The protein below binds the small molecule below.
Small molecule (SMILES): CC(=O)N[C@H]1[C@H](O[C@H]2[C@H](O)[C@@H](NC(C)=O)CO[C@@H]2CO[C@@H]2O[C@@H](C)[C@@H](O)[C@@H](O)[C@@H]2O)O[C@H](CO)[C@@H](O[C@@H]2O[C@H](CO)[C@@H](O)[C@H](O)[C@@H]2O)[C@@H]1O

Binding-site contacts:
Ligand atom C7 contacts residue PHE948 of chain 1.C at 4.4 Å (hydrophobic).
Ligand atom O3 contacts residue THR935 of chain 1.C at 4.2 Å.
Ligand atom O2 contacts residue ASN934 of chain 1.C at 4.1 Å.
Ligand atom C8 contacts residue ASN934 of chain 1.C at 3.6 Å.
Ligand atom N2 contacts residue PHE948 of chain 1.C at 4.2 Å.
Ligand atom C2 contacts residue ASN934 of chain 1.C at 2.4 Å.
Ligand atom N2 contacts residue ASN934 of chain 1.C at 2.9 Å (h-bond).
Ligand atom C1 contacts residue ASN934 of chain 1.C at 1.4 Å.
Ligand atom O7 contacts residue PHE948 of chain 1.C at 4.1 Å.
Ligand atom O7 contacts residue ASN934 of chain 1.C at 4.4 Å.
Ligand atom O5 contacts residue ASN934 of chain 1.C at 2.3 Å (h-bond).
Ligand atom C7 contacts residue ASN934 of chain 1.C at 3.5 Å.
Ligand atom C4 contacts residue ASN934 of chain 1.C at 4.2 Å.
Ligand atom C3 contacts residue ASN934 of chain 1.C at 3.8 Å.
Ligand atom C5 contacts residue ASN934 of chain 1.C at 3.6 Å.
Ligand atom O6 contacts residue ASN934 of chain 1.C at 4.5 Å.

Sequence of chain 1.C:
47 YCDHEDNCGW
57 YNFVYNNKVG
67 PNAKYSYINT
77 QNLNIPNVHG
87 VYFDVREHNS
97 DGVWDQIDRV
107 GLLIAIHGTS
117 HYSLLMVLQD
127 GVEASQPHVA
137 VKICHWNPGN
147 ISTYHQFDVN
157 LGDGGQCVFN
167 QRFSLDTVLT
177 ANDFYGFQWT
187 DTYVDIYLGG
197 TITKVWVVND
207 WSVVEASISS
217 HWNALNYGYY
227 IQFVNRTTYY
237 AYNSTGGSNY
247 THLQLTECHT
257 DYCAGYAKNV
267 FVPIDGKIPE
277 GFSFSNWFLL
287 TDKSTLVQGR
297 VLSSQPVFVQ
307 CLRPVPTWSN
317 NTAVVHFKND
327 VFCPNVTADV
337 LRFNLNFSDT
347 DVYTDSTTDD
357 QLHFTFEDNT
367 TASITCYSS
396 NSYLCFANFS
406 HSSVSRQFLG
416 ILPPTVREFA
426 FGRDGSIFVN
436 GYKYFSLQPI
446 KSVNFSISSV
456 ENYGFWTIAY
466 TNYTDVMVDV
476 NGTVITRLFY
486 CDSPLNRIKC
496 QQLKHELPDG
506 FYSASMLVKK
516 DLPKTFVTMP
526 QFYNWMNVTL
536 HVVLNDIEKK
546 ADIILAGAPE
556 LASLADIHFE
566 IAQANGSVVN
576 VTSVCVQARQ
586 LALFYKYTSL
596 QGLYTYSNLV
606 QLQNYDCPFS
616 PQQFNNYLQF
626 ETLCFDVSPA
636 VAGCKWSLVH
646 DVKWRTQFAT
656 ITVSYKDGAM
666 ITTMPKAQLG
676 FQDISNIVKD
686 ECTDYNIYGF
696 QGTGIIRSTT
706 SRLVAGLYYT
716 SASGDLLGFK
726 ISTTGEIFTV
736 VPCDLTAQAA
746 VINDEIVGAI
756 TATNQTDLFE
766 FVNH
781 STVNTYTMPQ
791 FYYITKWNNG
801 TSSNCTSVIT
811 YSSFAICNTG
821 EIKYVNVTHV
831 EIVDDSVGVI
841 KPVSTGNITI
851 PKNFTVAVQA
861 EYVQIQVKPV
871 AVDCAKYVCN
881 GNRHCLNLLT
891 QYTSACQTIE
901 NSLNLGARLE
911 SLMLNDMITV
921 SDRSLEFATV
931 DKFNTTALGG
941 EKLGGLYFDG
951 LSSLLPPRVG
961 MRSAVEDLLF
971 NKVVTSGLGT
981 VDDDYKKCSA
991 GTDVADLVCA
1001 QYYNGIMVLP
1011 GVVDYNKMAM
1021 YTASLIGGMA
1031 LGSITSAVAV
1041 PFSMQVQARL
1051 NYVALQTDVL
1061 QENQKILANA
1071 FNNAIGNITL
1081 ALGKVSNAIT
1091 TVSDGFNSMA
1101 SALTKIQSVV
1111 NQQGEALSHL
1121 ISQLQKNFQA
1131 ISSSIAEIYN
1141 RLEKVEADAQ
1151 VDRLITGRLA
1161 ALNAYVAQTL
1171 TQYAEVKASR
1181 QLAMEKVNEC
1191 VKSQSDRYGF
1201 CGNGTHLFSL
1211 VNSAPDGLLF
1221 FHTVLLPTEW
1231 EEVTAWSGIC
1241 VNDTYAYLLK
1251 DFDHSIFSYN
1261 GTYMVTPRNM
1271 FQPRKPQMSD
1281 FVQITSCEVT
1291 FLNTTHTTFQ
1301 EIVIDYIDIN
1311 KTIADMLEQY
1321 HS